Sequence of chain 4.A:
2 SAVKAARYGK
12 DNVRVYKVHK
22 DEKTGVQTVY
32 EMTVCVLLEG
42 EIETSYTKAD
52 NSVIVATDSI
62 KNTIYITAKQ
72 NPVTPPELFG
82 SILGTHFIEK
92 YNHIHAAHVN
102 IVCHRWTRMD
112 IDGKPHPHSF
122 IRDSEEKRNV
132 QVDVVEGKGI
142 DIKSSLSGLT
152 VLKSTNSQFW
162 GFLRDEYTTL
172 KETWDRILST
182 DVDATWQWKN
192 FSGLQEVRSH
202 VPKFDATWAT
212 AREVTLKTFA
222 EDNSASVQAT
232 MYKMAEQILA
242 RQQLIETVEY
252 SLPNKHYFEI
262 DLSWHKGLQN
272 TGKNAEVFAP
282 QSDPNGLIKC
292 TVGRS

Sequence of chain 3.A:
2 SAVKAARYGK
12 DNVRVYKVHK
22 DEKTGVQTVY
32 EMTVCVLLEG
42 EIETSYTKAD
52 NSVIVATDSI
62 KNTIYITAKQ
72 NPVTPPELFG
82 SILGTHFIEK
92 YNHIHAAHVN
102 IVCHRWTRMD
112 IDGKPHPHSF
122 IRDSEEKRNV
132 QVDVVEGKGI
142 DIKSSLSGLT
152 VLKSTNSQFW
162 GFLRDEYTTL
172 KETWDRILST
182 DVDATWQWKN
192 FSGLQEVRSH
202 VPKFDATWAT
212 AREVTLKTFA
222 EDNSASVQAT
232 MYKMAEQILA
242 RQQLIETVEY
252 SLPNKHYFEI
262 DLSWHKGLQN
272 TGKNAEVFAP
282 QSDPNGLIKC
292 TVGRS

The small molecule below binds the protein below.
Small molecule (SMILES): O=c1[nH]c(=O)c2nc[nH]c2[nH]1

Binding-site contacts:
Ligand atom O2 contacts residue VAL228 of chain 4.A at 2.9 Å (h-bond).
Ligand atom C2 contacts residue GLN229 of chain 4.A at 3.7 Å.
Ligand atom O6 contacts residue TYR9 of chain 3.A at 3.8 Å.
Ligand atom C2 contacts residue ASN255 of chain 4.A at 4.0 Å.
Ligand atom N3 contacts residue ARG177 of chain 4.A at 3.3 Å (salt-bridge).
Ligand atom O6 contacts residue ILE55 of chain 3.A at 3.5 Å.
Ligand atom C6 contacts residue GLN229 of chain 4.A at 3.7 Å.
Ligand atom N9 contacts residue THR58 of chain 3.A at 4.0 Å.
Ligand atom N7 contacts residue ALA57 of chain 3.A at 3.6 Å.
Ligand atom C4 contacts residue ARG177 of chain 4.A at 3.9 Å.
Ligand atom C8 contacts residue PHE160 of chain 4.A at 3.5 Å (hydrophobic).
Ligand atom N7 contacts residue THR58 of chain 3.A at 2.9 Å (h-bond).
Ligand atom O6 contacts residue GLN229 of chain 4.A at 2.9 Å (h-bond).
Ligand atom C5 contacts residue THR58 of chain 3.A at 4.0 Å.
Ligand atom C5 contacts residue PHE160 of chain 4.A at 3.3 Å (hydrophobic).
Ligand atom N7 contacts residue PHE160 of chain 4.A at 3.4 Å.
Ligand atom O2 contacts residue ARG177 of chain 4.A at 2.8 Å (salt-bridge).
Ligand atom C2 contacts residue PHE160 of chain 4.A at 3.5 Å (hydrophobic).
Ligand atom N9 contacts residue ARG177 of chain 4.A at 4.1 Å.
Ligand atom C8 contacts residue ASP59 of chain 3.A at 4.1 Å.
Ligand atom N3 contacts residue ASN255 of chain 4.A at 3.4 Å (h-bond).
Ligand atom C2 contacts residue VAL228 of chain 4.A at 3.9 Å (hydrophobic).
Ligand atom C8 contacts residue ALA57 of chain 3.A at 3.9 Å (hydrophobic).
Ligand atom O2 contacts residue SER227 of chain 4.A at 3.5 Å.
Ligand atom C4 contacts residue ASN255 of chain 4.A at 3.9 Å.
Ligand atom N9 contacts residue PHE160 of chain 4.A at 3.5 Å.
Ligand atom N3 contacts residue PHE160 of chain 4.A at 3.8 Å.
Ligand atom O6 contacts residue PHE160 of chain 4.A at 3.9 Å.
Ligand atom C8 contacts residue THR58 of chain 3.A at 3.3 Å.
Ligand atom N9 contacts residue ASN255 of chain 4.A at 4.2 Å.
Ligand atom C8 contacts residue LEU171 of chain 4.A at 3.9 Å (hydrophobic).
Ligand atom O6 contacts residue ILE289 of chain 4.A at 4.0 Å.
Ligand atom C2 contacts residue ARG177 of chain 4.A at 3.5 Å.
Ligand atom N1 contacts residue PHE160 of chain 4.A at 3.5 Å.
Ligand atom O6 contacts residue THR58 of chain 3.A at 3.9 Å.
Ligand atom O2 contacts residue PHE160 of chain 4.A at 3.8 Å.
Ligand atom C6 contacts residue PHE160 of chain 4.A at 3.4 Å (hydrophobic).
Ligand atom O2 contacts residue GLN229 of chain 4.A at 3.7 Å.
Ligand atom C4 contacts residue PHE160 of chain 4.A at 3.3 Å (hydrophobic).
Ligand atom N1 contacts residue GLN229 of chain 4.A at 2.9 Å (h-bond).